A protein and the small-molecule ligand that binds it are described below.
Small molecule (SMILES): CCOc1ccc(Nc2c(C)c(N[C@H]3CCCNC3)nc3ccnn23)cc1

Binding-site contacts:
Ligand atom C23 contacts residue LEU302 of chain 1.K at 4.4 Å (hydrophobic).
Ligand atom C19 contacts residue TYR224 of chain 1.K at 4.0 Å (hydrophobic).
Ligand atom C14 contacts residue GLU304 of chain 1.K at 4.0 Å.
Ligand atom C25 contacts residue GLY219 of chain 1.K at 3.8 Å.
Ligand atom C5 contacts residue PRO221 of chain 1.K at 4.2 Å (hydrophobic).
Ligand atom C14 contacts residue TYR220 of chain 1.K at 4.3 Å (hydrophobic).
Ligand atom C26 contacts residue PHE107 of chain 1.K at 3.8 Å (hydrophobic).
Ligand atom C23 contacts residue PHE107 of chain 1.K at 3.7 Å (hydrophobic).
Ligand atom N7 contacts residue TYR224 of chain 1.K at 4.2 Å.
Ligand atom C25 contacts residue ILE215 of chain 1.K at 4.3 Å (hydrophobic).
Ligand atom N6 contacts residue PRO221 of chain 1.K at 3.6 Å.
Ligand atom C25 contacts residue PRO221 of chain 1.K at 3.5 Å (hydrophobic).
Ligand atom C17 contacts residue TYR224 of chain 1.K at 3.9 Å (hydrophobic).
Ligand atom C18 contacts residue PRO221 of chain 1.K at 4.3 Å (hydrophobic).
Ligand atom C20 contacts residue TYR224 of chain 1.K at 3.8 Å (hydrophobic).
Ligand atom C1 contacts residue TYR224 of chain 1.K at 4.2 Å (hydrophobic).
Ligand atom C16 contacts residue TYR224 of chain 1.K at 3.9 Å (hydrophobic).
Ligand atom C13 contacts residue TYR224 of chain 1.K at 3.5 Å (hydrophobic).
Ligand atom C14 contacts residue PRO221 of chain 1.K at 4.4 Å (hydrophobic).
Ligand atom O21 contacts residue TYR220 of chain 1.K at 4.5 Å.
Ligand atom N2 contacts residue TYR224 of chain 1.K at 4.4 Å.
Ligand atom C15 contacts residue PRO221 of chain 1.K at 4.0 Å (hydrophobic).
Ligand atom C4 contacts residue PRO221 of chain 1.K at 3.4 Å (hydrophobic).
Ligand atom C18 contacts residue TYR220 of chain 1.K at 4.0 Å (hydrophobic).
Ligand atom C19 contacts residue TYR220 of chain 1.K at 3.4 Å (hydrophobic).
Ligand atom N10 contacts residue PRO221 of chain 1.K at 3.5 Å.
Ligand atom C25 contacts residue TYR220 of chain 1.K at 4.3 Å (hydrophobic).
Ligand atom C26 contacts residue ILE215 of chain 1.K at 3.9 Å (hydrophobic).
Ligand atom C3 contacts residue PRO221 of chain 1.K at 3.9 Å (hydrophobic).
Ligand atom C26 contacts residue PRO221 of chain 1.K at 4.3 Å (hydrophobic).
Ligand atom C18 contacts residue TYR224 of chain 1.K at 3.5 Å (hydrophobic).
Ligand atom N9 contacts residue TYR224 of chain 1.K at 3.6 Å.
Ligand atom O21 contacts residue TYR224 of chain 1.K at 4.3 Å.

Sequence of chain 1.K:
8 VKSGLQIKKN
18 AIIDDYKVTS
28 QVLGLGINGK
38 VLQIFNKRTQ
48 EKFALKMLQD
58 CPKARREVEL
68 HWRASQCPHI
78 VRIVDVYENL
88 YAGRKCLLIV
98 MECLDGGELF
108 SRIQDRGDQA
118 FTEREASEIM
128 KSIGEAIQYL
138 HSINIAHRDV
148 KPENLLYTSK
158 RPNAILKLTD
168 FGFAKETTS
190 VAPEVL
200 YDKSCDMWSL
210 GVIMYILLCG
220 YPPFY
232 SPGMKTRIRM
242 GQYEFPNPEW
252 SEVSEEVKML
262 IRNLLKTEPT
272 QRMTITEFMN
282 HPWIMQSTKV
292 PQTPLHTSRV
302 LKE